Binding-site contacts:
Ligand atom C29 contacts residue PHE191 of chain 1.A at 3.5 Å (hydrophobic).
Ligand atom C02 contacts residue THR190 of chain 1.A at 3.3 Å.
Ligand atom O04 contacts residue GLU77 of chain 1.A at 2.4 Å (salt-bridge).
Ligand atom C16 contacts residue SER210 of chain 1.A at 3.6 Å.
Ligand atom C31 contacts residue NO31 of chain 1.J at 2.9 Å.
Ligand atom O08 contacts residue MET62 of chain 1.A at 3.7 Å.
Ligand atom C25 contacts residue THR190 of chain 1.A at 3.4 Å.
Ligand atom C27 contacts residue NO31 of chain 1.J at 3.5 Å.
Ligand atom O01 contacts residue THR190 of chain 1.A at 2.5 Å (h-bond).
Ligand atom O01 contacts residue HIS78 of chain 1.A at 3.6 Å.
Ligand atom C18 contacts residue VAL216 of chain 1.A at 3.6 Å (hydrophobic).
Ligand atom O04 contacts residue HIS78 of chain 1.A at 3.3 Å (h-bond).
Ligand atom O01 contacts residue HIS237 of chain 1.A at 2.8 Å (h-bond).
Ligand atom C15 contacts residue ILE197 of chain 1.A at 3.6 Å (hydrophobic).
Ligand atom C02 contacts residue ASP241 of chain 1.A at 3.3 Å.
Ligand atom C15 contacts residue GLY209 of chain 1.A at 3.7 Å.
Ligand atom C25 contacts residue PHE191 of chain 1.A at 3.2 Å (hydrophobic).
Ligand atom C23 contacts residue GLY209 of chain 1.A at 3.1 Å.
Ligand atom O01 contacts residue ZN1 of chain 1.L at 2.1 Å.
Ligand atom C16 contacts residue ILE197 of chain 1.A at 3.8 Å (hydrophobic).
Ligand atom N03 contacts residue GLU77 of chain 1.A at 3.1 Å (salt-bridge).
Ligand atom N06 contacts residue THR190 of chain 1.A at 2.9 Å (h-bond).
Ligand atom N06 contacts residue PHE191 of chain 1.A at 3.6 Å.
Ligand atom N28 contacts residue PHE191 of chain 1.A at 2.8 Å (h-bond).
Ligand atom O04 contacts residue HIS264 of chain 1.A at 2.8 Å (h-bond).
Ligand atom C17 contacts residue SER210 of chain 1.A at 3.6 Å.
Ligand atom N03 contacts residue ASP241 of chain 1.A at 3.4 Å (salt-bridge).
Ligand atom C05 contacts residue THR190 of chain 1.A at 3.5 Å.
Ligand atom C23 contacts residue SER210 of chain 1.A at 3.7 Å.
Ligand atom N03 contacts residue HIS264 of chain 1.A at 2.8 Å (h-bond).
Ligand atom O01 contacts residue ASP241 of chain 1.A at 3.0 Å (salt-bridge).
Ligand atom C16 contacts residue GLY209 of chain 1.A at 3.5 Å.
Ligand atom N03 contacts residue ZN1 of chain 1.L at 3.0 Å.
Ligand atom O04 contacts residue ASP241 of chain 1.A at 3.1 Å (salt-bridge).
Ligand atom N03 contacts residue MET62 of chain 1.A at 3.5 Å (h-bond).
Ligand atom C02 contacts residue ZN1 of chain 1.L at 2.9 Å.
Ligand atom C26 contacts residue NO31 of chain 1.J at 3.5 Å.
Ligand atom O04 contacts residue ZN1 of chain 1.L at 2.3 Å.
Ligand atom C14 contacts residue ILE197 of chain 1.A at 3.5 Å (hydrophobic).
Ligand atom C24 contacts residue PHE191 of chain 1.A at 3.8 Å (hydrophobic).

Sequence of chain 1.A:
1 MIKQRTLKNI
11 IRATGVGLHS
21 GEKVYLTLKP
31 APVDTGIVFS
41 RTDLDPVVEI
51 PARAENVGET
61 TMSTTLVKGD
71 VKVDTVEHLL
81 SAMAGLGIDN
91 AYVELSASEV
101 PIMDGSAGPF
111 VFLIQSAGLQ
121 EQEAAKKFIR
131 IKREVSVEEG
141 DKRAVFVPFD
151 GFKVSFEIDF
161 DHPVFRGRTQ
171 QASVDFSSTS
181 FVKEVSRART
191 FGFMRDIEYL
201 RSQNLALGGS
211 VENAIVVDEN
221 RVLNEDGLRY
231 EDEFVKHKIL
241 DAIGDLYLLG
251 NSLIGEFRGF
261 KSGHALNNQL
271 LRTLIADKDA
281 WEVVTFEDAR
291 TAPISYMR

This protein binds this small molecule.
Small molecule (SMILES): Nc1ccc(C#CC#Cc2ccc(C(=O)N[C@@H](Cc3cnc[nH]3)C(=O)NO)cc2)cc1